Sequence of chain 2.A:
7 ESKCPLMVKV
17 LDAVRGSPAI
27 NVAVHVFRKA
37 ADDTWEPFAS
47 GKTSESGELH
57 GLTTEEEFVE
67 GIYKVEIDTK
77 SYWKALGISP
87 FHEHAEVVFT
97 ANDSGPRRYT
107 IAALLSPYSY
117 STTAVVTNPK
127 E

Binding-site contacts:
Ligand atom C6' contacts residue P281 of chain 2.C at 0.9 Å.
Ligand atom O52 contacts residue ALA108 of chain 2.A at 2.8 Å (h-bond).
Ligand atom O81 contacts residue LYS15 of chain 1.A at 3.5 Å.
Ligand atom C3 contacts residue P281 of chain 2.C at 1.9 Å.
Ligand atom N8 contacts residue P281 of chain 2.C at 2.5 Å.
Ligand atom C7 contacts residue LEU17 of chain 2.A at 3.5 Å (hydrophobic).
Ligand atom C3' contacts residue P281 of chain 2.C at 0.7 Å.
Ligand atom O52 contacts residue THR119 of chain 2.A at 3.0 Å (h-bond).
Ligand atom O51 contacts residue THR118 of chain 2.A at 3.0 Å (h-bond).
Ligand atom C3 contacts residue ALA108 of chain 1.A at 2.9 Å (hydrophobic).
Ligand atom C81 contacts residue P281 of chain 2.C at 2.5 Å.
Ligand atom O31 contacts residue P281 of chain 2.C at 1.3 Å (h-bond).
Ligand atom O32 contacts residue P281 of chain 2.C at 0.3 Å (h-bond).
Ligand atom O31 contacts residue LEU110 of chain 2.A at 3.4 Å.
Ligand atom C6 contacts residue LEU17 of chain 2.A at 3.1 Å (hydrophobic).
Ligand atom C9 contacts residue LYS15 of chain 2.A at 3.5 Å.
Ligand atom C2' contacts residue P281 of chain 2.C at 0.9 Å.
Ligand atom O4' contacts residue SER117 of chain 2.A at 2.7 Å (h-bond).
Ligand atom O9 contacts residue LYS15 of chain 2.A at 2.3 Å (salt-bridge).
Ligand atom O52 contacts residue P281 of chain 2.C at 0.9 Å (h-bond).
Ligand atom C1 contacts residue P281 of chain 2.C at 3.2 Å.
Ligand atom C6 contacts residue P281 of chain 2.C at 2.6 Å.
Ligand atom O32 contacts residue THR119 of chain 1.A at 3.5 Å (h-bond).
Ligand atom N3 contacts residue P281 of chain 2.C at 0.9 Å (h-bond).
Ligand atom O4' contacts residue P281 of chain 2.C at 1.2 Å (h-bond).
Ligand atom C5' contacts residue P281 of chain 2.C at 0.7 Å.
Ligand atom N8 contacts residue LYS15 of chain 2.A at 3.4 Å.
Ligand atom C4' contacts residue P281 of chain 2.C at 0.8 Å.
Ligand atom C4 contacts residue P281 of chain 2.C at 1.0 Å.
Ligand atom C2 contacts residue P281 of chain 2.C at 3.0 Å.
Ligand atom C2 contacts residue ALA108 of chain 1.A at 3.2 Å (hydrophobic).
Ligand atom N5 contacts residue P281 of chain 2.C at 0.3 Å (h-bond).
Ligand atom C1' contacts residue P281 of chain 2.C at 1.1 Å.
Ligand atom O41 contacts residue P281 of chain 2.C at 1.1 Å.
Ligand atom C1 contacts residue LEU17 of chain 2.A at 3.0 Å (hydrophobic).
Ligand atom O51 contacts residue P281 of chain 2.C at 1.3 Å (h-bond).
Ligand atom C5 contacts residue P281 of chain 2.C at 1.4 Å.
Ligand atom C82 contacts residue P281 of chain 2.C at 1.8 Å.
Ligand atom O31 contacts residue SER117 of chain 1.A at 2.9 Å (h-bond).
Ligand atom O51 contacts residue SER117 of chain 2.A at 3.1 Å.

This protein binds this small molecule.
Small molecule (SMILES): CC(=O)N[C@@H](Cc1ccc(Oc2cc([N+](=O)[O-])c(O)c([N+](=O)[O-])c2)cc1)C(=O)O

Sequence of chain 1.A:
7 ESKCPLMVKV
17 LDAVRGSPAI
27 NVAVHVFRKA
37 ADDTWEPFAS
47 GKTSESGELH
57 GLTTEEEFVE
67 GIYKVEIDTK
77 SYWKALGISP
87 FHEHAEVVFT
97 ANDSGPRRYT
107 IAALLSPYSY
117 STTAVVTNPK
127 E